Sequence of chain 2.A:
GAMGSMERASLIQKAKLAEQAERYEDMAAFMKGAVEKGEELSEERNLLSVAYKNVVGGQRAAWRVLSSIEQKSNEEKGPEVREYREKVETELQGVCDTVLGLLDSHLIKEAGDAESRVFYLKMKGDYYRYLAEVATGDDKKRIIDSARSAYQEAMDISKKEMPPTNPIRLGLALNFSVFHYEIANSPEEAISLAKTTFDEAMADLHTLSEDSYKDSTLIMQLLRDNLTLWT

Binding-site contacts:
Ligand atom NH1 contacts residue ARG65 of chain 2.A at 3.6 Å (salt-bridge).
Ligand atom CA contacts residue ASN180 of chain 2.A at 3.4 Å.
Ligand atom CD1 contacts residue TKH1 of chain 2.C at 3.2 Å.
Ligand atom CG contacts residue TKH1 of chain 2.C at 3.6 Å.
Ligand atom O2P contacts residue ARG134 of chain 2.A at 2.9 Å (salt-bridge).
Ligand atom CB contacts residue TRP235 of chain 2.A at 3.7 Å (hydrophobic).
Ligand atom P contacts residue TYR135 of chain 2.A at 3.8 Å.
Ligand atom CB contacts residue ASN231 of chain 2.A at 3.6 Å.
Ligand atom CD contacts residue GLU187 of chain 2.A at 3.4 Å.
Ligand atom CB contacts residue ASN180 of chain 2.A at 3.4 Å.
Ligand atom N contacts residue LEU179 of chain 2.A at 3.5 Å.
Ligand atom O contacts residue LEU179 of chain 2.A at 3.5 Å.
Ligand atom CB contacts residue ASN231 of chain 2.A at 3.6 Å.
Ligand atom O3P contacts residue ARG134 of chain 2.A at 2.9 Å (salt-bridge).
Ligand atom P contacts residue ARG61 of chain 2.A at 3.7 Å.
Ligand atom CA contacts residue ASN231 of chain 2.A at 3.6 Å.
Ligand atom C contacts residue ASN231 of chain 2.A at 3.6 Å.
Ligand atom CA contacts residue ASN231 of chain 2.A at 3.6 Å.
Ligand atom OE1 contacts residue VAL51 of chain 2.A at 3.4 Å.
Ligand atom O2P contacts residue ARG61 of chain 2.A at 3.0 Å (salt-bridge).
Ligand atom O contacts residue ASN231 of chain 2.A at 2.9 Å (h-bond).
Ligand atom CZ2 contacts residue TKH1 of chain 2.C at 3.6 Å.
Ligand atom NE contacts residue ARG65 of chain 2.A at 3.7 Å.
Ligand atom NE1 contacts residue TKH1 of chain 2.C at 3.2 Å.
Ligand atom CD2 contacts residue TKH1 of chain 2.C at 3.6 Å.
Ligand atom CG contacts residue GLU187 of chain 2.A at 3.7 Å.
Ligand atom N contacts residue ASN180 of chain 2.A at 2.8 Å (h-bond).
Ligand atom O3P contacts residue TYR135 of chain 2.A at 2.5 Å (h-bond).
Ligand atom CD contacts residue VAL51 of chain 2.A at 3.5 Å (hydrophobic).
Ligand atom O contacts residue VAL183 of chain 2.A at 3.4 Å.
Ligand atom OE1 contacts residue ASN47 of chain 2.A at 3.0 Å (h-bond).
Ligand atom CZ3 contacts residue ILE224 of chain 2.A at 3.6 Å (hydrophobic).
Ligand atom C contacts residue ASN180 of chain 2.A at 3.6 Å.
Ligand atom O1P contacts residue ARG61 of chain 2.A at 2.8 Å (salt-bridge).
Ligand atom N contacts residue ASN231 of chain 2.A at 2.8 Å (h-bond).
Ligand atom CH2 contacts residue TKH1 of chain 2.C at 3.5 Å.
Ligand atom CE2 contacts residue TKH1 of chain 2.C at 3.6 Å.
Ligand atom C contacts residue LEU179 of chain 2.A at 3.6 Å (hydrophobic).
Ligand atom O contacts residue LEU234 of chain 2.A at 3.6 Å.
Ligand atom NE2 contacts residue VAL51 of chain 2.A at 3.7 Å.

This small molecule binds to this protein.
Small molecule (SMILES): C[C@H](N)C(=O)N[C@@H](CCCN=C(N)N)C(=O)N1CCC[C@H]1C(=O)N[C@@H](CO)C(=O)N[C@@H](COP(=O)(O)O)C(=O)N[C@@H](CC1=CN=C2C=CC=CC12)C(=O)N[C@@H](CCCN=C(N)N)C(=O)N[C@H](C=O)CCC(N)=O